A small-molecule ligand and the protein it binds are described below.
Small molecule (SMILES): CC[C@H]1CCc2c(sc3nc(SCC(=O)NCCN4CCCCC4)nc(N)c23)C1

Sequence of chain 2.A:
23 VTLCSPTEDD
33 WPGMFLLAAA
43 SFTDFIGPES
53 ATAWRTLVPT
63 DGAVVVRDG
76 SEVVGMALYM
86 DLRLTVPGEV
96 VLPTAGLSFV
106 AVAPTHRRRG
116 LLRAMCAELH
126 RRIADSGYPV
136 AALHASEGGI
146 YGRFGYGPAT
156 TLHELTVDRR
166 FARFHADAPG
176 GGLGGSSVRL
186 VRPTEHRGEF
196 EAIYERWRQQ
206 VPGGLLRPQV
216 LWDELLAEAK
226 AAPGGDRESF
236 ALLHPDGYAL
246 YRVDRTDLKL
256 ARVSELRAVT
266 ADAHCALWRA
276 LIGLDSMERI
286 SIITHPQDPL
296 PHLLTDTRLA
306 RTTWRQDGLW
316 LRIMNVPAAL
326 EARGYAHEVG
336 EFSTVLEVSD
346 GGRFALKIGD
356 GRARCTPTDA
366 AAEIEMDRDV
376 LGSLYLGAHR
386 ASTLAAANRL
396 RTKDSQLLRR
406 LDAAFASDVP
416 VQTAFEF

Binding-site contacts:
Ligand atom S29 contacts residue TRP56 of chain 2.A at 3.9 Å.
Ligand atom C02 contacts residue SER103 of chain 2.A at 3.9 Å.
Ligand atom C16 contacts residue ASP46 of chain 2.A at 3.1 Å.
Ligand atom C14 contacts residue PHE104 of chain 2.A at 3.8 Å (hydrophobic).
Ligand atom C07 contacts residue GLU421 of chain 2.A at 3.9 Å.
Ligand atom N01 contacts residue TRP56 of chain 2.A at 3.8 Å.
Ligand atom C09 contacts residue GLU421 of chain 2.A at 3.2 Å.
Ligand atom C23 contacts residue ALA53 of chain 2.A at 3.7 Å (hydrophobic).
Ligand atom C28 contacts residue PHE104 of chain 2.A at 4.0 Å (hydrophobic).
Ligand atom C26 contacts residue PHE37 of chain 2.A at 3.9 Å (hydrophobic).
Ligand atom C24 contacts residue PHE104 of chain 2.A at 4.0 Å (hydrophobic).
Ligand atom C20 contacts residue TRP56 of chain 2.A at 3.6 Å (hydrophobic).
Ligand atom C02 contacts residue TRP56 of chain 2.A at 3.7 Å (hydrophobic).
Ligand atom C13 contacts residue PHE44 of chain 2.A at 3.7 Å (hydrophobic).
Ligand atom C23 contacts residue PHE104 of chain 2.A at 3.7 Å (hydrophobic).
Ligand atom C15 contacts residue ASP46 of chain 2.A at 3.8 Å.
Ligand atom C06 contacts residue TRP56 of chain 2.A at 3.8 Å (hydrophobic).
Ligand atom C12 contacts residue GOL1 of chain 2.D at 3.9 Å.
Ligand atom S29 contacts residue ALA53 of chain 2.A at 3.6 Å.
Ligand atom C28 contacts residue SER103 of chain 2.A at 3.8 Å.
Ligand atom C26 contacts residue ARG57 of chain 2.A at 3.6 Å.
Ligand atom O17 contacts residue GLU421 of chain 2.A at 3.6 Å.
Ligand atom C25 contacts residue ARG57 of chain 2.A at 3.7 Å.
Ligand atom N03 contacts residue TRP56 of chain 2.A at 3.7 Å.
Ligand atom N01 contacts residue SER103 of chain 2.A at 2.8 Å (h-bond).
Ligand atom C10 contacts residue ASP46 of chain 2.A at 3.7 Å.
Ligand atom C26 contacts residue TRP33 of chain 2.A at 3.1 Å (hydrophobic).
Ligand atom C19 contacts residue TRP56 of chain 2.A at 3.5 Å (hydrophobic).
Ligand atom N01 contacts residue PHE422 of chain 2.A at 2.7 Å (h-bond).
Ligand atom N03 contacts residue PHE422 of chain 2.A at 3.9 Å.
Ligand atom N18 contacts residue TRP56 of chain 2.A at 3.5 Å (h-bond).
Ligand atom N01 contacts residue MET85 of chain 2.A at 3.7 Å.
Ligand atom C21 contacts residue TRP56 of chain 2.A at 3.6 Å (hydrophobic).
Ligand atom C26 contacts residue ALA53 of chain 2.A at 3.9 Å (hydrophobic).
Ligand atom C22 contacts residue TRP56 of chain 2.A at 3.6 Å (hydrophobic).
Ligand atom C04 contacts residue TRP56 of chain 2.A at 3.6 Å (hydrophobic).
Ligand atom N08 contacts residue PHE422 of chain 2.A at 3.8 Å.
Ligand atom C22 contacts residue PHE104 of chain 2.A at 3.8 Å (hydrophobic).
Ligand atom C02 contacts residue PHE422 of chain 2.A at 3.7 Å (hydrophobic).
Ligand atom C06 contacts residue GLU421 of chain 2.A at 3.6 Å.